A small-molecule ligand and the protein it binds are described below.
Small molecule (SMILES): CC(=O)N[C@H]1[C@H](O[C@H]2[C@H](O)[C@@H](NC(C)=O)CO[C@@H]2CO)O[C@H](CO)[C@@H](O)[C@@H]1O

Binding-site contacts:
Ligand atom O6 contacts residue ASN361 of chain 1.X at 3.6 Å.
Ligand atom N2 contacts residue NAG2 of chain 1.JB at 4.1 Å.
Ligand atom C8 contacts residue SER357 of chain 1.X at 3.8 Å.
Ligand atom C6 contacts residue ASN361 of chain 1.X at 3.9 Å.
Ligand atom O7 contacts residue ASN361 of chain 1.X at 4.3 Å.
Ligand atom C8 contacts residue NAG1 of chain 1.JB at 3.7 Å.
Ligand atom C5 contacts residue ASN361 of chain 1.X at 3.1 Å.
Ligand atom O5 contacts residue ASN361 of chain 1.X at 1.7 Å (h-bond).
Ligand atom N2 contacts residue ASN361 of chain 1.X at 3.3 Å.
Ligand atom C3 contacts residue NAG2 of chain 1.JB at 4.2 Å.
Ligand atom C7 contacts residue NAG2 of chain 1.JB at 3.7 Å.
Ligand atom O3 contacts residue NAG2 of chain 1.JB at 3.3 Å.
Ligand atom C7 contacts residue ASN361 of chain 1.X at 4.0 Å.
Ligand atom N2 contacts residue SER357 of chain 1.X at 4.5 Å.
Ligand atom C3 contacts residue ASN361 of chain 1.X at 3.8 Å.
Ligand atom C2 contacts residue ASN361 of chain 1.X at 2.7 Å.
Ligand atom C8 contacts residue NAG2 of chain 1.JB at 3.7 Å.
Ligand atom C7 contacts residue SER357 of chain 1.X at 4.2 Å.
Ligand atom O7 contacts residue NAG2 of chain 1.JB at 3.9 Å.
Ligand atom C1 contacts residue ASN361 of chain 1.X at 1.4 Å.
Ligand atom C4 contacts residue ASN361 of chain 1.X at 3.9 Å.
Ligand atom O6 contacts residue MAN4 of chain 1.JB at 3.8 Å.

Sequence of chain 1.X:
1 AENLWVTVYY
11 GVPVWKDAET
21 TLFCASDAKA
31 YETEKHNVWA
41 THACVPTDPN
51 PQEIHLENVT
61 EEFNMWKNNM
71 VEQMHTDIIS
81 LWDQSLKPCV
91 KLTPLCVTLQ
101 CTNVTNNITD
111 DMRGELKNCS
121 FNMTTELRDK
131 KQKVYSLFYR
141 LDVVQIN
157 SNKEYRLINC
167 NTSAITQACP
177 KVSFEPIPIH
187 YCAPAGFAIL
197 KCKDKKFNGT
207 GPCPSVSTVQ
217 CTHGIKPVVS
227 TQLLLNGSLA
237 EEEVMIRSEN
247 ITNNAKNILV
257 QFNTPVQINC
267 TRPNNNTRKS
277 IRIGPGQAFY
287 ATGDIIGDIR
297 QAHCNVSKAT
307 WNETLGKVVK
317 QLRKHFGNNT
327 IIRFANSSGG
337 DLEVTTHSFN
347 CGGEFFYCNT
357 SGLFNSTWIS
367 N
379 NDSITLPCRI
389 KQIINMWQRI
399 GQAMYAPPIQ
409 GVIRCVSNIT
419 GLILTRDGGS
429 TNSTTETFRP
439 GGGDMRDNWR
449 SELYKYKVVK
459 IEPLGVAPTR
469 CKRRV